Binding-site contacts:
Ligand atom C1' contacts residue THR688 of chain 1.C at 3.5 Å.
Ligand atom N3 contacts residue ILE656 of chain 1.C at 3.8 Å.
Ligand atom O2B contacts residue GLY521 of chain 1.C at 3.4 Å.
Ligand atom O3G contacts residue LYS524 of chain 1.C at 3.4 Å.
Ligand atom O2G contacts residue GLY521 of chain 1.C at 3.8 Å.
Ligand atom O1G contacts residue ARG635 of chain 1.D at 3.1 Å (salt-bridge).
Ligand atom O1B contacts residue THR525 of chain 1.C at 2.7 Å (h-bond).
Ligand atom N1 contacts residue ASP478 of chain 1.C at 2.9 Å (salt-bridge).
Ligand atom N3 contacts residue LEU526 of chain 1.C at 3.7 Å.
Ligand atom N1 contacts residue ILE479 of chain 1.C at 3.7 Å.
Ligand atom C4 contacts residue LEU526 of chain 1.C at 3.8 Å (hydrophobic).
Ligand atom C2' contacts residue LEU526 of chain 1.C at 3.8 Å (hydrophobic).
Ligand atom O3G contacts residue ASP577 of chain 1.C at 3.1 Å (salt-bridge).
Ligand atom N7 contacts residue GLY523 of chain 1.C at 3.2 Å.
Ligand atom O1A contacts residue GLY523 of chain 1.C at 3.0 Å.
Ligand atom C5' contacts residue GLY521 of chain 1.C at 3.5 Å.
Ligand atom O2' contacts residue THR688 of chain 1.C at 3.1 Å (h-bond).
Ligand atom N7 contacts residue GLY521 of chain 1.C at 3.8 Å.
Ligand atom O4' contacts residue GLY521 of chain 1.C at 3.8 Å.
Ligand atom O2A contacts residue LEU526 of chain 1.C at 3.5 Å.
Ligand atom O1B contacts residue LYS524 of chain 1.C at 3.1 Å.
Ligand atom O2G contacts residue LYS524 of chain 1.C at 3.0 Å (salt-bridge).
Ligand atom O3A contacts residue THR525 of chain 1.C at 3.8 Å.
Ligand atom O1G contacts residue ASN624 of chain 1.C at 3.3 Å (h-bond).
Ligand atom O2G contacts residue PRO520 of chain 1.C at 3.2 Å.
Ligand atom C8 contacts residue GLY523 of chain 1.C at 3.8 Å.
Ligand atom C2' contacts residue THR688 of chain 1.C at 3.8 Å.
Ligand atom O1B contacts residue GLY523 of chain 1.C at 3.8 Å.
Ligand atom N7 contacts residue CYS522 of chain 1.C at 3.3 Å (h-bond).
Ligand atom O2B contacts residue LYS524 of chain 1.C at 3.8 Å.
Ligand atom O2B contacts residue GLY523 of chain 1.C at 2.8 Å (h-bond).
Ligand atom N6 contacts residue ILE479 of chain 1.C at 3.7 Å.
Ligand atom O2G contacts residue PRO519 of chain 1.C at 3.0 Å (h-bond).
Ligand atom O2A contacts residue THR525 of chain 1.C at 3.2 Å.
Ligand atom C2 contacts residue ASP478 of chain 1.C at 3.1 Å.
Ligand atom O1A contacts residue LEU526 of chain 1.C at 3.7 Å.
Ligand atom C2 contacts residue ILE656 of chain 1.C at 3.7 Å (hydrophobic).
Ligand atom O2B contacts residue CYS522 of chain 1.C at 2.6 Å (h-bond).
Ligand atom C8 contacts residue GLY521 of chain 1.C at 3.2 Å.
Ligand atom N1 contacts residue ILE656 of chain 1.C at 3.7 Å.

Sequence of chain 1.C:
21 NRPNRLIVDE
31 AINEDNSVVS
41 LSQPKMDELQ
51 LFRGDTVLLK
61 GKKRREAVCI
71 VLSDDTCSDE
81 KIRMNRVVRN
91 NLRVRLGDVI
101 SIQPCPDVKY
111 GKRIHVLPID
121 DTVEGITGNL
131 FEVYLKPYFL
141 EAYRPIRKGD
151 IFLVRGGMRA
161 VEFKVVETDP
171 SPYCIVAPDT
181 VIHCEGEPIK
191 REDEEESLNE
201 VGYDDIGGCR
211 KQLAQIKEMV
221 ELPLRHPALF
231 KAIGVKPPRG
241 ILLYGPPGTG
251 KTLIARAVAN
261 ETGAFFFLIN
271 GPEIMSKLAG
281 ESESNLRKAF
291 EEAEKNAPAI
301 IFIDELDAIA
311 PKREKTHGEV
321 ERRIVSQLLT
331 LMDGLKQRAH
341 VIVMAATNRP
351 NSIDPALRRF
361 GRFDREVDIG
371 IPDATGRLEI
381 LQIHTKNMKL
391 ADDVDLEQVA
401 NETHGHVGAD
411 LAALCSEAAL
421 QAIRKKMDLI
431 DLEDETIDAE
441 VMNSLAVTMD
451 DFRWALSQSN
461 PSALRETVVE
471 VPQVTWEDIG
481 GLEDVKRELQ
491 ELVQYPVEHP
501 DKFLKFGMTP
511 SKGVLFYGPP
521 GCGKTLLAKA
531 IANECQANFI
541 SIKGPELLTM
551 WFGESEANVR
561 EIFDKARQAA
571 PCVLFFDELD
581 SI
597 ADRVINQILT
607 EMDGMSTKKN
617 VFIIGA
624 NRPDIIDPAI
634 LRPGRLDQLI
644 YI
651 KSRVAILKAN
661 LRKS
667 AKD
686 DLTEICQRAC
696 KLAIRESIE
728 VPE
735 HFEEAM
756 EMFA

Sequence of chain 1.D:
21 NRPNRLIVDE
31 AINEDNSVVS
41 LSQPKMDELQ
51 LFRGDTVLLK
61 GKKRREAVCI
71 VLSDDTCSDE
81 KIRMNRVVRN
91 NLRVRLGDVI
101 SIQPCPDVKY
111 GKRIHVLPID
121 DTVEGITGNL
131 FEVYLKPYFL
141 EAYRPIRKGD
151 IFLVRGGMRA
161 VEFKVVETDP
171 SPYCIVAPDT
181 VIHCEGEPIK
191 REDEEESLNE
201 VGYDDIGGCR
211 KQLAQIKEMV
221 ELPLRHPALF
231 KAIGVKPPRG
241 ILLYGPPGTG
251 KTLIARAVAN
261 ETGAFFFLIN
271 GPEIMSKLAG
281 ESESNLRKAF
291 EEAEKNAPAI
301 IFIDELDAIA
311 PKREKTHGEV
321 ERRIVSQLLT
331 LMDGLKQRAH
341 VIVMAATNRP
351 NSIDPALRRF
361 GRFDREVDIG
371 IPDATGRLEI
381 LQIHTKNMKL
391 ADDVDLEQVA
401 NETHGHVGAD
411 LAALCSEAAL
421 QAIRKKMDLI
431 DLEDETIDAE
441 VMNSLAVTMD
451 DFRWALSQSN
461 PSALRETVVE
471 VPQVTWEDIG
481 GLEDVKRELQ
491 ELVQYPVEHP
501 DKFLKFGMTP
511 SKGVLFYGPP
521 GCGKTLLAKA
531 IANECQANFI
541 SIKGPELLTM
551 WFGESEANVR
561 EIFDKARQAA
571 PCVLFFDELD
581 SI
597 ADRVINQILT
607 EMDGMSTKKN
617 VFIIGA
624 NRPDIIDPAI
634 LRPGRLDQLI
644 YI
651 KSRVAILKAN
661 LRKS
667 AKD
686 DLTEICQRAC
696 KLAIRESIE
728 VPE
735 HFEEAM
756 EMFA

This small molecule binds to this protein.
Small molecule (SMILES): Nc1ncnc2c1ncn2[C@@H]1O[C@H](CO[P](=O)(O)O[P](=O)(O)NP(=O)(O)O)[C@@H](O)[C@H]1O